Binding-site contacts:
Ligand atom C02 contacts residue HEM1 of chain 1.C at 3.6 Å.
Ligand atom C11 contacts residue HEM1 of chain 1.C at 3.2 Å.
Ligand atom C21 contacts residue HEM1 of chain 1.C at 4.0 Å.
Ligand atom C07 contacts residue HEM1 of chain 1.C at 3.4 Å.
Ligand atom C05 contacts residue HEM1 of chain 1.C at 3.6 Å.
Ligand atom N01 contacts residue HEM1 of chain 1.C at 3.9 Å.
Ligand atom C08 contacts residue HEM1 of chain 1.C at 3.7 Å.
Ligand atom C26 contacts residue HEM1 of chain 1.C at 3.6 Å.
Ligand atom N02 contacts residue TYR292 of chain 1.A at 3.6 Å.
Ligand atom C24 contacts residue ASN273 of chain 1.A at 3.9 Å.
Ligand atom N02 contacts residue TRP291 of chain 1.A at 2.8 Å (h-bond).
Ligand atom O12 contacts residue VAL271 of chain 1.A at 3.9 Å.
Ligand atom C09 contacts residue HEM1 of chain 1.C at 3.3 Å.
Ligand atom N02 contacts residue PRO269 of chain 1.A at 3.7 Å.
Ligand atom C27 contacts residue TRP382 of chain 1.A at 4.0 Å (hydrophobic).
Ligand atom N01 contacts residue GLU296 of chain 1.A at 2.6 Å (salt-bridge).
Ligand atom C25 contacts residue HEM1 of chain 1.C at 3.8 Å.
Ligand atom C07 contacts residue VAL271 of chain 1.A at 3.3 Å (hydrophobic).
Ligand atom O12 contacts residue HEM1 of chain 1.C at 3.8 Å.
Ligand atom C10 contacts residue HEM1 of chain 1.C at 3.8 Å.
Ligand atom C10 contacts residue GLU296 of chain 1.A at 3.4 Å.
Ligand atom C02 contacts residue GLU296 of chain 1.A at 3.3 Å.
Ligand atom C06 contacts residue HEM1 of chain 1.C at 3.1 Å.
Ligand atom C04 contacts residue HEM1 of chain 1.C at 3.2 Å.
Ligand atom N28 contacts residue TRP382 of chain 1.A at 4.0 Å.
Ligand atom N02 contacts residue MET293 of chain 1.A at 4.0 Å.
Ligand atom C06 contacts residue VAL271 of chain 1.A at 3.7 Å (hydrophobic).
Ligand atom C06 contacts residue PHE288 of chain 1.A at 3.6 Å (hydrophobic).
Ligand atom C03 contacts residue HEM1 of chain 1.C at 3.0 Å.
Ligand atom C08 contacts residue VAL271 of chain 1.A at 3.6 Å (hydrophobic).
Ligand atom N02 contacts residue GLU296 of chain 1.A at 2.5 Å (salt-bridge).
Ligand atom C23 contacts residue TYR410 of chain 1.A at 4.0 Å (hydrophobic).
Ligand atom N28 contacts residue H4B1 of chain 1.D at 3.9 Å.
Ligand atom C02 contacts residue TRP291 of chain 1.A at 3.8 Å (hydrophobic).
Ligand atom N02 contacts residue HEM1 of chain 1.C at 3.8 Å.
Ligand atom C09 contacts residue GLU296 of chain 1.A at 3.4 Å.
Ligand atom C23 contacts residue ASN273 of chain 1.A at 3.7 Å.
Ligand atom C24 contacts residue VAL271 of chain 1.A at 3.9 Å (hydrophobic).
Ligand atom C22 contacts residue TYR410 of chain 1.A at 3.8 Å (hydrophobic).
Ligand atom C03 contacts residue TRP291 of chain 1.A at 4.0 Å (hydrophobic).

A protein and the small-molecule ligand that binds it are described below.
Small molecule (SMILES): CNCc1cccc(OCc2ccc3ccc(N)nc3c2)c1

Sequence of chain 1.A:
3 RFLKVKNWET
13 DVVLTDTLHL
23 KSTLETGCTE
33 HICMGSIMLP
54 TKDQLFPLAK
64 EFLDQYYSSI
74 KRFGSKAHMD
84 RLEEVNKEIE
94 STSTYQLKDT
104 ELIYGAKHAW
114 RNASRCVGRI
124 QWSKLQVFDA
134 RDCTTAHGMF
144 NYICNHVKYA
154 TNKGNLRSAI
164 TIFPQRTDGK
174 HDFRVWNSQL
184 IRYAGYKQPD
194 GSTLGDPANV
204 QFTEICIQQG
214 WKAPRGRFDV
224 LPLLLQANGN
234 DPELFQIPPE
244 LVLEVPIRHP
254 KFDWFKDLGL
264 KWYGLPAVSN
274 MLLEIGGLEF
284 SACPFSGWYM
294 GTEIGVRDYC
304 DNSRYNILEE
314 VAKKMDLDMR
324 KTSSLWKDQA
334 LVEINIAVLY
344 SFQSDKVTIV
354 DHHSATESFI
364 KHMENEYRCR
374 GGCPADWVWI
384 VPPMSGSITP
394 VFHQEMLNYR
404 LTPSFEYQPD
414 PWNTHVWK